Sequence of chain 1.A:
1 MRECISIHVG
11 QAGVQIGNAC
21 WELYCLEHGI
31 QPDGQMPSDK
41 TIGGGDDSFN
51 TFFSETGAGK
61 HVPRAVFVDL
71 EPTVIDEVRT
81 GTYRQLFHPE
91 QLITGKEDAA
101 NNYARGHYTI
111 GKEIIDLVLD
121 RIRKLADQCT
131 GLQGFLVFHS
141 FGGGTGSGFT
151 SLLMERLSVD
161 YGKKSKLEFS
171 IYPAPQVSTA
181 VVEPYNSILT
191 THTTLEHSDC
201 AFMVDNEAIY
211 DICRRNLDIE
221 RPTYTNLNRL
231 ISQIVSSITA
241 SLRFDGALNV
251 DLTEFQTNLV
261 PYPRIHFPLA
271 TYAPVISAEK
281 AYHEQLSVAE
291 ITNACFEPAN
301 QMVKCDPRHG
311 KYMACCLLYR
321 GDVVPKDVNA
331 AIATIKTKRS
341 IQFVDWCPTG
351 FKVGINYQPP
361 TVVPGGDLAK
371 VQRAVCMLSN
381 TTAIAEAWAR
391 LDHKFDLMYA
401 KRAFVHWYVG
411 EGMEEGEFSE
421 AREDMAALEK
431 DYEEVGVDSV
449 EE

Sequence of chain 1.F:
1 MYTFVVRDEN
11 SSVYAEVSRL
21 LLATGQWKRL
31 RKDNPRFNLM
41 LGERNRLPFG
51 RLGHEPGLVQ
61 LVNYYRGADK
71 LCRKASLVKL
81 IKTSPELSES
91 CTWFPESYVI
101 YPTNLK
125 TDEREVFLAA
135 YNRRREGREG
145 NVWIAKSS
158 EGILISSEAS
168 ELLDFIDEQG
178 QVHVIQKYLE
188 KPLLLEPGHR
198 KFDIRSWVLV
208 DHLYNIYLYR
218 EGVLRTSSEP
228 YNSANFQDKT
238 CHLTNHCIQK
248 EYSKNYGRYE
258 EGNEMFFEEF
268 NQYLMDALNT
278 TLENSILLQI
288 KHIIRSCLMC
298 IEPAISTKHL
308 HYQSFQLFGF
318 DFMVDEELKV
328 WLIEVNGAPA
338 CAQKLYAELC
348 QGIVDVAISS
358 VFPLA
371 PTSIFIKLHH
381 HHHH

Binding-site contacts:
Ligand atom PG contacts residue GLU331 of chain 1.F at 3.0 Å.
Ligand atom O3A contacts residue MG1 of chain 1.W at 3.0 Å.
Ligand atom O3G contacts residue GLU450 of chain 1.A at 2.2 Å (salt-bridge).
Ligand atom O2G contacts residue GLU450 of chain 1.A at 3.6 Å.
Ligand atom N7 contacts residue LYS150 of chain 1.F at 3.5 Å (salt-bridge).
Ligand atom N1 contacts residue LEU186 of chain 1.F at 3.1 Å (h-bond).
Ligand atom O3' contacts residue THR241 of chain 1.F at 2.5 Å (h-bond).
Ligand atom O5' contacts residue ASN242 of chain 1.F at 3.7 Å.
Ligand atom O1A contacts residue MG1 of chain 1.W at 3.5 Å.
Ligand atom O2B contacts residue MG1 of chain 1.X at 2.8 Å.
Ligand atom O1G contacts residue ASP318 of chain 1.F at 2.8 Å (salt-bridge).
Ligand atom O1G contacts residue GLU331 of chain 1.F at 2.6 Å (salt-bridge).
Ligand atom N3 contacts residue TYR185 of chain 1.F at 3.5 Å.
Ligand atom O2' contacts residue THR241 of chain 1.F at 3.3 Å.
Ligand atom N6 contacts residue ILE148 of chain 1.F at 3.6 Å.
Ligand atom C2 contacts residue LYS198 of chain 1.F at 3.5 Å.
Ligand atom O2B contacts residue LYS74 of chain 1.F at 3.1 Å (salt-bridge).
Ligand atom O1A contacts residue ILE330 of chain 1.F at 3.5 Å.
Ligand atom O2' contacts residue HIS239 of chain 1.F at 3.3 Å (h-bond).
Ligand atom O2G contacts residue ASN333 of chain 1.F at 2.5 Å (h-bond).
Ligand atom O2G contacts residue MG1 of chain 1.X at 2.7 Å.
Ligand atom C3' contacts residue THR241 of chain 1.F at 3.7 Å.
Ligand atom C2 contacts residue LEU186 of chain 1.F at 3.5 Å (hydrophobic).
Ligand atom O1G contacts residue ASN333 of chain 1.F at 3.6 Å (h-bond).
Ligand atom O3A contacts residue GLU331 of chain 1.F at 3.0 Å (salt-bridge).
Ligand atom O3' contacts residue ASP200 of chain 1.F at 2.9 Å (salt-bridge).
Ligand atom O1G contacts residue MG1 of chain 1.W at 2.4 Å.
Ligand atom O2A contacts residue LYS74 of chain 1.F at 3.6 Å.
Ligand atom N6 contacts residue GLN183 of chain 1.F at 2.9 Å (h-bond).
Ligand atom O2B contacts residue GLU331 of chain 1.F at 3.4 Å (salt-bridge).
Ligand atom O2G contacts residue GLU331 of chain 1.F at 2.5 Å (salt-bridge).
Ligand atom C3' contacts residue ASP200 of chain 1.F at 3.7 Å.
Ligand atom PB contacts residue GLU331 of chain 1.F at 3.6 Å.
Ligand atom N1 contacts residue TYR185 of chain 1.F at 3.6 Å.
Ligand atom C2 contacts residue TYR185 of chain 1.F at 3.5 Å (hydrophobic).
Ligand atom C5' contacts residue MG1 of chain 1.W at 3.5 Å.
Ligand atom N6 contacts residue LYS184 of chain 1.F at 2.9 Å (salt-bridge).
Ligand atom N3 contacts residue LYS198 of chain 1.F at 2.9 Å (salt-bridge).
Ligand atom O1B contacts residue ASN242 of chain 1.F at 3.7 Å.
Ligand atom O1A contacts residue LYS150 of chain 1.F at 3.2 Å (salt-bridge).

The protein below binds the small molecule below.
Small molecule (SMILES): Nc1ncnc2c1ncn2[C@@H]1O[C@H](CO[P](=O)(O)O[P](=O)(O)CP(=O)(O)O)[C@@H](O)[C@H]1O